This small molecule binds to this protein.
Small molecule (SMILES): NCCCC[C@H](NCc1cccc(-c2cccnc2)c1)C(N)=O

Sequence of chain 1.A:
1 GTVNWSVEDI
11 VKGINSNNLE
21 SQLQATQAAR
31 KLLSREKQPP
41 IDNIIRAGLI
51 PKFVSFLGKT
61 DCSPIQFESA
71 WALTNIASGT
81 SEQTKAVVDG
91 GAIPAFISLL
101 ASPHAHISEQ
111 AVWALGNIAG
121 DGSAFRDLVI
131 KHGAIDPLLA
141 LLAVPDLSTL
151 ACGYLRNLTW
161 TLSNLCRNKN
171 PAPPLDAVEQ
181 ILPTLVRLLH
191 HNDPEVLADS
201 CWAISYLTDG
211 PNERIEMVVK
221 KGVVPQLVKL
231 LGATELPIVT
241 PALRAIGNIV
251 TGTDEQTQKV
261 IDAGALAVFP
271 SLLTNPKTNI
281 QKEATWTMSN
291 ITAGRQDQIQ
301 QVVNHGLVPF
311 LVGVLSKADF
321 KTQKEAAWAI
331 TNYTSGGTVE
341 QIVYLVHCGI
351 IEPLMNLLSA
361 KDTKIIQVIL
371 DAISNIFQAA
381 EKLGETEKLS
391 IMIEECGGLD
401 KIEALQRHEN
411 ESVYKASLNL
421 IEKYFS

Binding-site contacts:
Ligand atom C13 contacts residue ASN332 of chain 1.A at 3.2 Å.
Ligand atom C21 contacts residue SER289 of chain 1.A at 3.4 Å.
Ligand atom C02 contacts residue ASN332 of chain 1.A at 3.8 Å.
Ligand atom C10 contacts residue ASN332 of chain 1.A at 3.9 Å.
Ligand atom C15 contacts residue ASN332 of chain 1.A at 3.9 Å.
Ligand atom C14 contacts residue SER289 of chain 1.A at 4.0 Å.
Ligand atom O23 contacts residue SER335 of chain 1.A at 3.9 Å.
Ligand atom C14 contacts residue ASN290 of chain 1.A at 3.5 Å.
Ligand atom N20 contacts residue SER289 of chain 1.A at 3.9 Å.
Ligand atom C21 contacts residue GLU325 of chain 1.A at 3.8 Å.
Ligand atom C19 contacts residue 3D21 of chain 1.C at 3.7 Å.
Ligand atom O23 contacts residue ASN332 of chain 1.A at 3.7 Å.
Ligand atom C18 contacts residue TRP328 of chain 1.A at 3.1 Å (hydrophobic).
Ligand atom N20 contacts residue 3D21 of chain 1.C at 4.2 Å.
Ligand atom C17 contacts residue 3D21 of chain 1.C at 3.9 Å.
Ligand atom C07 contacts residue ALA293 of chain 1.A at 4.0 Å (hydrophobic).
Ligand atom C22 contacts residue TRP328 of chain 1.A at 3.8 Å (hydrophobic).
Ligand atom C14 contacts residue ASN332 of chain 1.A at 3.5 Å.
Ligand atom C11 contacts residue ASN332 of chain 1.A at 3.7 Å.
Ligand atom C16 contacts residue TRP328 of chain 1.A at 3.9 Å (hydrophobic).
Ligand atom C17 contacts residue TRP328 of chain 1.A at 3.4 Å (hydrophobic).
Ligand atom C13 contacts residue SER289 of chain 1.A at 3.8 Å.
Ligand atom C12 contacts residue ALA293 of chain 1.A at 3.7 Å (hydrophobic).
Ligand atom C21 contacts residue TRP328 of chain 1.A at 4.0 Å (hydrophobic).
Ligand atom N01 contacts residue SER335 of chain 1.A at 4.2 Å.
Ligand atom O23 contacts residue ALA293 of chain 1.A at 3.8 Å.
Ligand atom C19 contacts residue TRP328 of chain 1.A at 3.3 Å (hydrophobic).
Ligand atom N20 contacts residue TRP286 of chain 1.A at 4.0 Å.
Ligand atom N20 contacts residue GLU325 of chain 1.A at 2.7 Å (salt-bridge).
Ligand atom C19 contacts residue GLU325 of chain 1.A at 3.4 Å.
Ligand atom N01 contacts residue ASN332 of chain 1.A at 3.7 Å.
Ligand atom C13 contacts residue ALA293 of chain 1.A at 3.8 Å (hydrophobic).
Ligand atom C10 contacts residue TRP328 of chain 1.A at 4.2 Å (hydrophobic).
Ligand atom C18 contacts residue 3D21 of chain 1.C at 3.8 Å.
Ligand atom C15 contacts residue TRP328 of chain 1.A at 4.2 Å (hydrophobic).
Ligand atom C04 contacts residue ALA293 of chain 1.A at 4.1 Å (hydrophobic).
Ligand atom C22 contacts residue ASN332 of chain 1.A at 3.9 Å.
Ligand atom N20 contacts residue TRP328 of chain 1.A at 3.9 Å.
Ligand atom C12 contacts residue ASN332 of chain 1.A at 3.4 Å.
Ligand atom C13 contacts residue ASN290 of chain 1.A at 3.3 Å.